Sequence of chain 1.B:
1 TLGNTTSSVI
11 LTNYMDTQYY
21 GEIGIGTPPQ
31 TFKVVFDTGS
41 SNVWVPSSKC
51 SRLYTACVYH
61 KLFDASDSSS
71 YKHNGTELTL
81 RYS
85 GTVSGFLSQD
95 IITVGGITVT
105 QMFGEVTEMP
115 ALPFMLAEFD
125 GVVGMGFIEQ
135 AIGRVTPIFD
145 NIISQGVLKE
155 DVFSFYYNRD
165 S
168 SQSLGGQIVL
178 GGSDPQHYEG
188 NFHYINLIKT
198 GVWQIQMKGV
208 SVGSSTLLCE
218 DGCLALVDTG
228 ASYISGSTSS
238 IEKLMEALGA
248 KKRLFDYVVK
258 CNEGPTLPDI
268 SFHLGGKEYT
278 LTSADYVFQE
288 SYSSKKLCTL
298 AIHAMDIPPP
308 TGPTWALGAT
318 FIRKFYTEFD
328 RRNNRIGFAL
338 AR

Binding-site contacts:
Ligand atom C1 contacts residue ASN74 of chain 1.B at 1.4 Å.
Ligand atom O5 contacts residue MET106 of chain 1.B at 3.9 Å.
Ligand atom C4 contacts residue ASN74 of chain 1.B at 4.3 Å.
Ligand atom C7 contacts residue ASN74 of chain 1.B at 3.4 Å.
Ligand atom N2 contacts residue ASN74 of chain 1.B at 2.9 Å (h-bond).
Ligand atom C3 contacts residue THR76 of chain 1.B at 4.3 Å.
Ligand atom C1 contacts residue LEU91 of chain 1.B at 4.3 Å (hydrophobic).
Ligand atom O5 contacts residue ASN74 of chain 1.B at 2.4 Å (h-bond).
Ligand atom C1 contacts residue THR76 of chain 1.B at 3.9 Å.
Ligand atom N2 contacts residue THR76 of chain 1.B at 3.7 Å.
Ligand atom C2 contacts residue THR76 of chain 1.B at 4.2 Å.
Ligand atom O5 contacts residue LEU91 of chain 1.B at 4.3 Å.
Ligand atom C2 contacts residue ASN74 of chain 1.B at 2.5 Å.
Ligand atom C8 contacts residue ASN74 of chain 1.B at 3.2 Å.
Ligand atom C3 contacts residue ASN74 of chain 1.B at 3.8 Å.
Ligand atom C5 contacts residue ASN74 of chain 1.B at 3.6 Å.
Ligand atom O7 contacts residue ASN74 of chain 1.B at 3.6 Å (h-bond).

A protein and the small-molecule ligand that binds it are described below.
Small molecule (SMILES): CC(=O)N[C@@H]1[C@@H](O)[C@H](O)[C@@H](CO)O[C@H]1O